A small-molecule ligand and the protein it binds are described below.
Small molecule (SMILES): CC(=O)N[C@@H]1[C@@H](O)[C@H](O)[C@@H](CO)O[C@H]1O

Binding-site contacts:
Ligand atom C2 contacts residue ASN1071 of chain 1.A at 2.5 Å.
Ligand atom C7 contacts residue ASN1071 of chain 1.A at 3.9 Å.
Ligand atom C3 contacts residue ASN1071 of chain 1.A at 3.8 Å.
Ligand atom C8 contacts residue ASN1071 of chain 1.A at 4.0 Å.
Ligand atom N2 contacts residue ASN1071 of chain 1.A at 2.9 Å (h-bond).
Ligand atom O7 contacts residue SER708 of chain 1.A at 3.8 Å.
Ligand atom O5 contacts residue ASN1071 of chain 1.A at 2.4 Å (h-bond).
Ligand atom C5 contacts residue ASN1071 of chain 1.A at 3.7 Å.
Ligand atom O7 contacts residue ASN1071 of chain 1.A at 4.3 Å.
Ligand atom C7 contacts residue SER708 of chain 1.A at 4.5 Å.
Ligand atom O6 contacts residue ASN1071 of chain 1.A at 4.5 Å.
Ligand atom C4 contacts residue ASN1071 of chain 1.A at 4.2 Å.
Ligand atom C1 contacts residue ASN1071 of chain 1.A at 1.4 Å.

Sequence of chain 1.A:
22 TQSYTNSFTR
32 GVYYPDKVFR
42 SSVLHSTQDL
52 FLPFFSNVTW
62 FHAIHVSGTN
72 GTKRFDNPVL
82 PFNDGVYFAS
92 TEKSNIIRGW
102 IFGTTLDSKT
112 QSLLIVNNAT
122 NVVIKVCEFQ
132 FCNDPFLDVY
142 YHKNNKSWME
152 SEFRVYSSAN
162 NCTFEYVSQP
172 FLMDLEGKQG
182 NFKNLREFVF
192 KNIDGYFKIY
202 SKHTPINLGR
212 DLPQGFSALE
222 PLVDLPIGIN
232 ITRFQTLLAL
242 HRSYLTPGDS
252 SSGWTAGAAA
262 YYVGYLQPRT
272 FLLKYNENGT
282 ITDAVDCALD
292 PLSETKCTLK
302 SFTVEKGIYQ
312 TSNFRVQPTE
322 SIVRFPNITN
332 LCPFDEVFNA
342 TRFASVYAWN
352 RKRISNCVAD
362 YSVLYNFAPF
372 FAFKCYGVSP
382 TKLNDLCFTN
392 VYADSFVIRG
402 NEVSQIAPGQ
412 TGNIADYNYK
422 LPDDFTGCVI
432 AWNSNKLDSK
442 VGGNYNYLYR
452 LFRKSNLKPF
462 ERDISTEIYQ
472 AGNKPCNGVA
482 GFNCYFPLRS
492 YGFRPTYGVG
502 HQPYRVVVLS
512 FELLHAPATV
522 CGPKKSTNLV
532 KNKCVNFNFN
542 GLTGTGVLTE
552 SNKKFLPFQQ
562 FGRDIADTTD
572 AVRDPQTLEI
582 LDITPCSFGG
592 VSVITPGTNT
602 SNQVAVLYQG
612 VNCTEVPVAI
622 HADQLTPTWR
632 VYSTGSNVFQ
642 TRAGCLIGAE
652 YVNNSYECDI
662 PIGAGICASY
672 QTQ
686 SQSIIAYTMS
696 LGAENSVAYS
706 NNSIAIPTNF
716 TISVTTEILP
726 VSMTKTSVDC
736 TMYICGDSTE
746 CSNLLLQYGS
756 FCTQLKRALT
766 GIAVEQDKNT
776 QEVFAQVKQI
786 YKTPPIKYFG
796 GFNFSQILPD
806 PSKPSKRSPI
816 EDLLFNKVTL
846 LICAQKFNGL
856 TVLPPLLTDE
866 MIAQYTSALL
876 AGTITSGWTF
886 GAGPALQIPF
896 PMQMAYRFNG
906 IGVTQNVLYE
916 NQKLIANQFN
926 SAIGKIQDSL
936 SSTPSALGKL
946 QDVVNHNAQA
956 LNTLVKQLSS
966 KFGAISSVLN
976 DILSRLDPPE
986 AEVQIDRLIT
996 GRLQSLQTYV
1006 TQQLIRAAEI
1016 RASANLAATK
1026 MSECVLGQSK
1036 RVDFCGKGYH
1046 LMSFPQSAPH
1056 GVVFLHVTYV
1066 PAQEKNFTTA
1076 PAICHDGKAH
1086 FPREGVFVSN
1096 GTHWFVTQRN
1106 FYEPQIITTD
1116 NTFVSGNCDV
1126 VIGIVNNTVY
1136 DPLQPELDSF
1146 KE